Sequence of chain 1.D:
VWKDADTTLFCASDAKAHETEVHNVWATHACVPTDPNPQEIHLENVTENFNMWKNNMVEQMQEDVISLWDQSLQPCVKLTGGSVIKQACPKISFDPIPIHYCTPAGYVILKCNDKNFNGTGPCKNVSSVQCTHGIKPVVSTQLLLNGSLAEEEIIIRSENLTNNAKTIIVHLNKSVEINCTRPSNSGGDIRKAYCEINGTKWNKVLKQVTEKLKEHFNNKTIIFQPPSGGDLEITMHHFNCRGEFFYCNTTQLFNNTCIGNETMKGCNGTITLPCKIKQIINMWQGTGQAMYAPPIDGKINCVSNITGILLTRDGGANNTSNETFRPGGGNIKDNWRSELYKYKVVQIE

The protein below binds the small molecule below.
Small molecule (SMILES): CC(=O)N[C@@H]1[C@@H](O)[C@H](O)[C@@H](CO)O[C@H]1O

Binding-site contacts:
Ligand atom C5 contacts residue ASN146 of chain 1.D at 3.6 Å.
Ligand atom C2 contacts residue ASN146 of chain 1.D at 2.2 Å.
Ligand atom O6 contacts residue LYS136 of chain 1.D at 3.5 Å (salt-bridge).
Ligand atom O7 contacts residue ASN244 of chain 1.D at 3.6 Å.
Ligand atom C5 contacts residue VAL307 of chain 1.D at 3.7 Å (hydrophobic).
Ligand atom N2 contacts residue SER308 of chain 1.D at 2.7 Å (h-bond).
Ligand atom C7 contacts residue SER308 of chain 1.D at 3.7 Å.
Ligand atom C8 contacts residue ASN146 of chain 1.D at 3.2 Å.
Ligand atom O4 contacts residue ARG246 of chain 1.D at 3.5 Å (salt-bridge).
Ligand atom O3 contacts residue ASP95 of chain 1.D at 4.0 Å.
Ligand atom C1 contacts residue ASN146 of chain 1.D at 1.4 Å.
Ligand atom C8 contacts residue PRO96 of chain 1.D at 3.7 Å (hydrophobic).
Ligand atom C4 contacts residue VAL307 of chain 1.D at 4.2 Å (hydrophobic).
Ligand atom C6 contacts residue NAG1 of chain 1.NA at 4.2 Å.
Ligand atom C4 contacts residue ARG246 of chain 1.D at 4.3 Å.
Ligand atom C3 contacts residue VAL307 of chain 1.D at 4.1 Å (hydrophobic).
Ligand atom N2 contacts residue ASN146 of chain 1.D at 2.7 Å (h-bond).
Ligand atom C7 contacts residue ASN146 of chain 1.D at 3.4 Å.
Ligand atom O7 contacts residue SER308 of chain 1.D at 4.0 Å.
Ligand atom C2 contacts residue SER308 of chain 1.D at 3.4 Å.
Ligand atom C1 contacts residue VAL307 of chain 1.D at 4.3 Å (hydrophobic).
Ligand atom C8 contacts residue VAL138 of chain 1.D at 3.4 Å (hydrophobic).
Ligand atom O5 contacts residue ASN146 of chain 1.D at 2.3 Å (h-bond).
Ligand atom C7 contacts residue VAL138 of chain 1.D at 4.1 Å (hydrophobic).
Ligand atom O5 contacts residue NAG1 of chain 1.NA at 3.6 Å.
Ligand atom C1 contacts residue SER308 of chain 1.D at 3.6 Å.
Ligand atom C1 contacts residue NAG1 of chain 1.NA at 4.4 Å.
Ligand atom O4 contacts residue VAL307 of chain 1.D at 4.0 Å.
Ligand atom C3 contacts residue ARG246 of chain 1.D at 4.4 Å.
Ligand atom C4 contacts residue ASP95 of chain 1.D at 4.2 Å.
Ligand atom C4 contacts residue ASN146 of chain 1.D at 4.1 Å.
Ligand atom C5 contacts residue NAG1 of chain 1.NA at 4.4 Å.
Ligand atom C3 contacts residue ASN146 of chain 1.D at 3.6 Å.
Ligand atom O5 contacts residue LYS136 of chain 1.D at 3.9 Å.
Ligand atom O7 contacts residue VAL138 of chain 1.D at 4.0 Å.
Ligand atom O3 contacts residue SER308 of chain 1.D at 4.2 Å.
Ligand atom O3 contacts residue CYS306 of chain 1.D at 4.0 Å.
Ligand atom O6 contacts residue NAG1 of chain 1.NA at 4.3 Å.
Ligand atom C3 contacts residue SER308 of chain 1.D at 3.6 Å.
Ligand atom O3 contacts residue ARG246 of chain 1.D at 3.5 Å (salt-bridge).